Sequence of chain 1.G:
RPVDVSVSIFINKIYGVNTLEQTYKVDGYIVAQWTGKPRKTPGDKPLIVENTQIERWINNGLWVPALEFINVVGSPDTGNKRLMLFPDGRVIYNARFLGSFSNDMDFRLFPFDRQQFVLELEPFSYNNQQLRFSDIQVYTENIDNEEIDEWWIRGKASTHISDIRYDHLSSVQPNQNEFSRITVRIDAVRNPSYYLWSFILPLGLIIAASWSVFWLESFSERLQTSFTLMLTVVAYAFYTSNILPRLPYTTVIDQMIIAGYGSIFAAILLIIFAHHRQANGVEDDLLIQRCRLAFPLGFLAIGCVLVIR

Binding-site contacts:
Ligand atom BR contacts residue PHE19 of chain 1.G at 4.5 Å.
Ligand atom BR contacts residue TYR38 of chain 1.G at 3.9 Å.

This protein binds this small molecule.
Small molecule (SMILES): NCCCBr